A protein and the small-molecule ligand that binds it are described below.
Small molecule (SMILES): c1coc(CNc2ncnc3nc[nH]c23)c1

Sequence of chain 2.A:
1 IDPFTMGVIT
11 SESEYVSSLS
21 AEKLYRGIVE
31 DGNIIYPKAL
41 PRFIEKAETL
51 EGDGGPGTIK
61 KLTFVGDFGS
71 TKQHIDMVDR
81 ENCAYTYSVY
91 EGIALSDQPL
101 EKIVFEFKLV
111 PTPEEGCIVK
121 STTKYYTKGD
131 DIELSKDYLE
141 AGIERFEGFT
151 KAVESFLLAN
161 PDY

Binding-site contacts:
Ligand atom N6 contacts residue PHE105 of chain 1.A at 4.0 Å.
Ligand atom CAN contacts residue GLY142 of chain 1.A at 3.6 Å.
Ligand atom C8 contacts residue ASP67 of chain 2.A at 3.4 Å.
Ligand atom C4 contacts residue PHE149 of chain 1.A at 3.9 Å (hydrophobic).
Ligand atom CAM contacts residue ASP67 of chain 2.A at 3.3 Å.
Ligand atom OAL contacts residue GLY142 of chain 1.A at 3.3 Å.
Ligand atom C2 contacts residue PHE149 of chain 1.A at 3.9 Å (hydrophobic).
Ligand atom CAP contacts residue PHE68 of chain 2.A at 3.9 Å (hydrophobic).
Ligand atom CAO contacts residue TYR138 of chain 1.A at 3.5 Å (hydrophobic).
Ligand atom CAM contacts residue ILE103 of chain 1.A at 3.7 Å (hydrophobic).
Ligand atom N7 contacts residue THR71 of chain 1.A at 3.6 Å.
Ligand atom CAO contacts residue ILE103 of chain 1.A at 3.3 Å (hydrophobic).
Ligand atom N1 contacts residue PHE105 of chain 1.A at 3.4 Å.
Ligand atom C4 contacts residue TYR87 of chain 1.A at 3.4 Å (hydrophobic).
Ligand atom C5 contacts residue ASP67 of chain 2.A at 3.6 Å.
Ligand atom C2 contacts residue TYR87 of chain 1.A at 3.6 Å (hydrophobic).
Ligand atom C5 contacts residue PHE105 of chain 1.A at 3.9 Å (hydrophobic).
Ligand atom C6 contacts residue PHE105 of chain 1.A at 3.5 Å (hydrophobic).
Ligand atom N7 contacts residue ASP67 of chain 2.A at 2.5 Å (salt-bridge).
Ligand atom C6 contacts residue ASP67 of chain 2.A at 3.7 Å.
Ligand atom N6 contacts residue PHE68 of chain 2.A at 3.9 Å.
Ligand atom N3 contacts residue TYR87 of chain 1.A at 2.6 Å (h-bond).
Ligand atom CAM contacts residue PHE105 of chain 1.A at 3.9 Å (hydrophobic).
Ligand atom OAL contacts residue GLY66 of chain 2.A at 3.8 Å.
Ligand atom C2 contacts residue PHE105 of chain 1.A at 3.4 Å (hydrophobic).
Ligand atom CAK contacts residue ASP67 of chain 2.A at 3.4 Å.
Ligand atom N6 contacts residue ASP67 of chain 2.A at 2.6 Å (salt-bridge).
Ligand atom C8 contacts residue VAL89 of chain 1.A at 3.6 Å (hydrophobic).
Ligand atom N9 contacts residue GLN73 of chain 1.A at 3.1 Å (h-bond).
Ligand atom N7 contacts residue VAL89 of chain 1.A at 3.9 Å.
Ligand atom N9 contacts residue TYR87 of chain 1.A at 3.5 Å.
Ligand atom N3 contacts residue PHE149 of chain 1.A at 3.7 Å.
Ligand atom CAK contacts residue GLY142 of chain 1.A at 3.8 Å.
Ligand atom CAN contacts residue TYR138 of chain 1.A at 4.0 Å (hydrophobic).
Ligand atom CAP contacts residue ASP67 of chain 2.A at 3.4 Å.
Ligand atom N1 contacts residue ARG145 of chain 1.A at 3.9 Å.
Ligand atom CAP contacts residue ARG145 of chain 1.A at 3.6 Å.
Ligand atom CAO contacts residue GLY66 of chain 2.A at 3.8 Å.
Ligand atom CAN contacts residue GLY66 of chain 2.A at 3.5 Å.
Ligand atom C8 contacts residue THR71 of chain 1.A at 3.5 Å.

Sequence of chain 1.A:
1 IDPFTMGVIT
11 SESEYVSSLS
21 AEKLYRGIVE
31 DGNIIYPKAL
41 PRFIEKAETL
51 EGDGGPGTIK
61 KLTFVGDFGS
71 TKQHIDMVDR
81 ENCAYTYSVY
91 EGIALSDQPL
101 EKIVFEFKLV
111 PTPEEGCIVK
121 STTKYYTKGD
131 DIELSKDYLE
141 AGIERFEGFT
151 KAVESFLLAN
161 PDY